Sequence of chain 1.J:
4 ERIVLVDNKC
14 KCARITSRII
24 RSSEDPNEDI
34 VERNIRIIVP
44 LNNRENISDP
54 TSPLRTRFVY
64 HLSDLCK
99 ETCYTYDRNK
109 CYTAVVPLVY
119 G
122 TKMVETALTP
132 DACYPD

Binding-site contacts:
Ligand atom C5 contacts residue ASN49 of chain 1.J at 3.6 Å.
Ligand atom C8 contacts residue ASP52 of chain 1.J at 3.2 Å.
Ligand atom C1 contacts residue ASP52 of chain 1.J at 4.4 Å.
Ligand atom O6 contacts residue ASN49 of chain 1.J at 3.3 Å (h-bond).
Ligand atom C1 contacts residue ASN49 of chain 1.J at 1.4 Å.
Ligand atom C7 contacts residue ASP52 of chain 1.J at 3.4 Å.
Ligand atom C6 contacts residue ASN49 of chain 1.J at 4.2 Å.
Ligand atom N2 contacts residue ASN49 of chain 1.J at 2.9 Å (h-bond).
Ligand atom O5 contacts residue ASN49 of chain 1.J at 2.3 Å (h-bond).
Ligand atom C4 contacts residue ASN49 of chain 1.J at 4.3 Å.
Ligand atom N2 contacts residue ASP52 of chain 1.J at 3.6 Å.
Ligand atom C7 contacts residue ASN49 of chain 1.J at 4.2 Å.
Ligand atom C2 contacts residue ASN49 of chain 1.J at 2.5 Å.
Ligand atom C2 contacts residue ASP52 of chain 1.J at 3.9 Å.
Ligand atom C3 contacts residue ASN49 of chain 1.J at 3.8 Å.
Ligand atom C2 contacts residue SER51 of chain 1.J at 4.4 Å.
Ligand atom O7 contacts residue ASP52 of chain 1.J at 3.6 Å.

The small molecule below binds the protein below.
Small molecule (SMILES): CC(=O)N[C@H]1[C@H](O[C@H]2[C@H](O)[C@@H](NC(C)=O)CO[C@@H]2CO)O[C@H](CO)[C@@H](O)[C@@H]1O